Sequence of chain 58.B:
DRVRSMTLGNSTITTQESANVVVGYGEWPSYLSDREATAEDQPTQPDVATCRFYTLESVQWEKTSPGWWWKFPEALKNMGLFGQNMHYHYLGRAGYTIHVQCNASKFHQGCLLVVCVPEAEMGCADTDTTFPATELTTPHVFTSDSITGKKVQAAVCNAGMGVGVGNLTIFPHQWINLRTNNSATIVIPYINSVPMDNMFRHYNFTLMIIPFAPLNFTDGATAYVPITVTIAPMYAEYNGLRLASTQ

This small molecule binds to this protein.
Small molecule (SMILES): Nc1nc2[nH]cnc2c(=O)[nH]1

Sequence of chain 58.D:
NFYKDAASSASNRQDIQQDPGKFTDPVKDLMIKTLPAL

Binding-site contacts:
Ligand atom C8 contacts residue TRP38 of chain 58.B at 4.1 Å (hydrophobic).
Ligand atom N1 contacts residue LYS58 of chain 58.D at 4.0 Å.
Ligand atom C6 contacts residue TRP38 of chain 58.B at 3.9 Å (hydrophobic).
Ligand atom N3 contacts residue TRP38 of chain 58.B at 4.3 Å.
Ligand atom N9 contacts residue TRP38 of chain 58.B at 4.4 Å.
Ligand atom N1 contacts residue TRP38 of chain 58.B at 4.1 Å.
Ligand atom C4 contacts residue TRP38 of chain 58.B at 4.1 Å (hydrophobic).
Ligand atom C2 contacts residue TRP38 of chain 58.B at 4.2 Å (hydrophobic).
Ligand atom C5 contacts residue TRP38 of chain 58.B at 3.9 Å (hydrophobic).
Ligand atom O6 contacts residue TRP38 of chain 58.B at 3.7 Å.
Ligand atom O6 contacts residue LYS58 of chain 58.D at 4.2 Å.
Ligand atom N7 contacts residue TRP38 of chain 58.B at 3.7 Å.